The protein below binds the small molecule below.
Small molecule (SMILES): OC[C@@H]1O[C@@H](O[C@H]2[C@H](O[C@@H]3CO[C@@H](O[C@@H]4CO[C@@H](O)[C@H](O)[C@H]4O)[C@H](O)[C@H]3O)OC[C@@H](O)[C@@H]2O)[C@H](O)[C@H]1O

Sequence of chain 1.A:
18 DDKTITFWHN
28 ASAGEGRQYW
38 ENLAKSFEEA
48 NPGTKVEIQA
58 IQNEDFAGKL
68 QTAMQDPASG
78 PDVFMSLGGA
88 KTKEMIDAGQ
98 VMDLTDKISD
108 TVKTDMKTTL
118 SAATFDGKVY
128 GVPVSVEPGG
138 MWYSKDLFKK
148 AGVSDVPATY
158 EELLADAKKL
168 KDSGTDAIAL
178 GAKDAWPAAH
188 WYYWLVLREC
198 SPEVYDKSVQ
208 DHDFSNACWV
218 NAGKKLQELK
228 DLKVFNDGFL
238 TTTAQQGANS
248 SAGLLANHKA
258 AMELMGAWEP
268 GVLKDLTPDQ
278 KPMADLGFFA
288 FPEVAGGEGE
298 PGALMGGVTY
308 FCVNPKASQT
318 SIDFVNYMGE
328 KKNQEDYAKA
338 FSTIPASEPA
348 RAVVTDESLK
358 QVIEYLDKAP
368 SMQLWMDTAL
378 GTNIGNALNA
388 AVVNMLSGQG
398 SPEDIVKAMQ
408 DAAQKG

Binding-site contacts:
Ligand atom O4 contacts residue ASP374 of chain 1.A at 3.0 Å (salt-bridge).
Ligand atom C5 contacts residue TRP372 of chain 1.A at 3.4 Å (hydrophobic).
Ligand atom C5 contacts residue LEU84 of chain 1.A at 3.8 Å (hydrophobic).
Ligand atom C3 contacts residue ASP374 of chain 1.A at 3.4 Å.
Ligand atom O5 contacts residue LEU84 of chain 1.A at 3.3 Å.
Ligand atom C2 contacts residue ASN27 of chain 1.A at 3.5 Å.
Ligand atom O3 contacts residue ASN60 of chain 1.A at 2.3 Å (h-bond).
Ligand atom C3 contacts residue GLN242 of chain 1.A at 3.3 Å.
Ligand atom O3 contacts residue GLN242 of chain 1.A at 2.6 Å (h-bond).
Ligand atom O2 contacts residue ASN27 of chain 1.A at 3.0 Å (h-bond).
Ligand atom O2 contacts residue ALA30 of chain 1.A at 3.5 Å (h-bond).
Ligand atom O4 contacts residue HIS187 of chain 1.A at 3.0 Å (h-bond).
Ligand atom C3 contacts residue TRP183 of chain 1.A at 3.5 Å (hydrophobic).
Ligand atom O5 contacts residue GLN242 of chain 1.A at 2.9 Å (h-bond).
Ligand atom C5 contacts residue ASN60 of chain 1.A at 3.5 Å.
Ligand atom O5 contacts residue TRP265 of chain 1.A at 3.4 Å.
Ligand atom C5 contacts residue HIS187 of chain 1.A at 3.6 Å.
Ligand atom C3 contacts residue ASN60 of chain 1.A at 3.3 Å.
Ligand atom O1 contacts residue ALA28 of chain 1.A at 3.3 Å.
Ligand atom C1 contacts residue GLN242 of chain 1.A at 3.5 Å.
Ligand atom O3 contacts residue ASP374 of chain 1.A at 2.5 Å (salt-bridge).
Ligand atom C1 contacts residue ASN60 of chain 1.A at 3.6 Å.
Ligand atom C2 contacts residue ASN60 of chain 1.A at 3.4 Å.
Ligand atom O5 contacts residue PHE338 of chain 1.A at 3.7 Å.
Ligand atom O1 contacts residue SER29 of chain 1.A at 3.8 Å.
Ligand atom C4 contacts residue ASN60 of chain 1.A at 3.5 Å.
Ligand atom O1 contacts residue PHE338 of chain 1.A at 3.6 Å.
Ligand atom O2 contacts residue SER29 of chain 1.A at 3.1 Å (h-bond).
Ligand atom C1 contacts residue ASN27 of chain 1.A at 3.7 Å.
Ligand atom O4 contacts residue GLN242 of chain 1.A at 3.2 Å (h-bond).
Ligand atom O3 contacts residue PHE63 of chain 1.A at 3.7 Å.
Ligand atom O2 contacts residue ASN60 of chain 1.A at 3.3 Å (h-bond).
Ligand atom C3 contacts residue ASN60 of chain 1.A at 3.5 Å.
Ligand atom O4 contacts residue ASN60 of chain 1.A at 3.3 Å (h-bond).
Ligand atom C4 contacts residue ASP374 of chain 1.A at 3.5 Å.
Ligand atom O4 contacts residue ASN60 of chain 1.A at 3.5 Å (h-bond).
Ligand atom O2 contacts residue TRP183 of chain 1.A at 3.4 Å (h-bond).
Ligand atom O3 contacts residue ALA64 of chain 1.A at 3.3 Å (h-bond).
Ligand atom O1 contacts residue ALA30 of chain 1.A at 3.8 Å.
Ligand atom O4 contacts residue TRP265 of chain 1.A at 3.5 Å.